This small molecule binds to this protein.
Small molecule (SMILES): NC(=O)CC1NC(=O)C2(CCCCC2)NC(=O)[C@@H](CC(=O)O)[C@@H](c2ccc(C(C(=O)O)C(=O)O)cc2)/C=C/C[C@@H](Cc2cccc3ccccc23)CNC1=O

Sequence of chain 1.B:
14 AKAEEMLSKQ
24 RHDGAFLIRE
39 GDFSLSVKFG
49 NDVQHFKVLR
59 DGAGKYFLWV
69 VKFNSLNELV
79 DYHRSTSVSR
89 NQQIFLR

Binding-site contacts:
Ligand atom O8 contacts residue VAL68 of chain 1.B at 2.8 Å (h-bond).
Ligand atom O3 contacts residue ALA61 of chain 1.A at 3.7 Å.
Ligand atom C32 contacts residue PHE71 of chain 1.B at 3.9 Å (hydrophobic).
Ligand atom C35 contacts residue TRP67 of chain 1.B at 3.9 Å (hydrophobic).
Ligand atom C21 contacts residue LYS63 of chain 1.A at 2.9 Å.
Ligand atom C35 contacts residue ARG88 of chain 1.A at 3.6 Å.
Ligand atom N1 contacts residue GLU76 of chain 1.B at 2.8 Å (salt-bridge).
Ligand atom C26 contacts residue ARG88 of chain 1.A at 3.9 Å.
Ligand atom C20 contacts residue VAL68 of chain 1.B at 3.5 Å (hydrophobic).
Ligand atom O contacts residue LYS70 of chain 1.B at 3.9 Å.
Ligand atom C34 contacts residue TYR80 of chain 1.B at 3.8 Å (hydrophobic).
Ligand atom O9 contacts residue S1S1 of chain 1.E at 3.6 Å.
Ligand atom N contacts residue ARG88 of chain 1.A at 3.5 Å (salt-bridge).
Ligand atom O contacts residue LYS63 of chain 1.A at 3.3 Å.
Ligand atom C33 contacts residue PHE71 of chain 1.B at 3.8 Å (hydrophobic).
Ligand atom C38 contacts residue VAL68 of chain 1.B at 3.9 Å (hydrophobic).
Ligand atom C33 contacts residue TYR80 of chain 1.B at 4.0 Å (hydrophobic).
Ligand atom O1 contacts residue ASP59 of chain 1.A at 3.3 Å (salt-bridge).
Ligand atom C36 contacts residue TRP67 of chain 1.B at 3.5 Å (hydrophobic).
Ligand atom C21 contacts residue VAL68 of chain 1.B at 3.8 Å (hydrophobic).
Ligand atom C20 contacts residue LYS63 of chain 1.A at 2.5 Å.
Ligand atom O6 contacts residue ARG88 of chain 1.A at 2.7 Å (salt-bridge).
Ligand atom O7 contacts residue ARG88 of chain 1.A at 2.8 Å (salt-bridge).
Ligand atom C23 contacts residue ASP59 of chain 1.A at 3.2 Å.
Ligand atom O2 contacts residue LYS63 of chain 1.A at 3.2 Å.
Ligand atom C37 contacts residue VAL68 of chain 1.B at 3.7 Å (hydrophobic).
Ligand atom C25 contacts residue ARG88 of chain 1.A at 3.6 Å.
Ligand atom O contacts residue ASP59 of chain 1.A at 2.4 Å (salt-bridge).
Ligand atom C31 contacts residue VAL68 of chain 1.B at 3.9 Å (hydrophobic).
Ligand atom N3 contacts residue VAL68 of chain 1.B at 3.1 Å (h-bond).
Ligand atom C19 contacts residue LYS63 of chain 1.A at 3.7 Å.
Ligand atom C32 contacts residue VAL68 of chain 1.B at 3.7 Å (hydrophobic).
Ligand atom C30 contacts residue ARG88 of chain 1.A at 3.6 Å.
Ligand atom N1 contacts residue PHE71 of chain 1.B at 3.8 Å.
Ligand atom O8 contacts residue TRP67 of chain 1.B at 3.5 Å.
Ligand atom C37 contacts residue ARG88 of chain 1.A at 4.0 Å.
Ligand atom C29 contacts residue GLU76 of chain 1.B at 3.9 Å.
Ligand atom C40 contacts residue VAL68 of chain 1.B at 3.8 Å (hydrophobic).
Ligand atom O1 contacts residue LYS70 of chain 1.B at 3.6 Å.
Ligand atom C23 contacts residue LYS63 of chain 1.A at 4.0 Å.

Sequence of chain 1.A:
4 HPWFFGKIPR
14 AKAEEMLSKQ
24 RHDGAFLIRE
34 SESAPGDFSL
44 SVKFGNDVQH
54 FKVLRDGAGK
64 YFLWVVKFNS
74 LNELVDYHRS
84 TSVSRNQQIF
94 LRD